The small molecule below binds the protein below.
Small molecule (SMILES): CC(=O)N[C@@H]1[C@@H](O)[C@H](O)[C@@H](CO)O[C@H]1O

Binding-site contacts:
Ligand atom C1 contacts residue ASN491 of chain 1.C at 1.4 Å.
Ligand atom C4 contacts residue ASN491 of chain 1.C at 3.8 Å.
Ligand atom C4 contacts residue ASN492 of chain 1.C at 4.3 Å.
Ligand atom C2 contacts residue ASN491 of chain 1.C at 2.5 Å.
Ligand atom C5 contacts residue ASN491 of chain 1.C at 3.7 Å.
Ligand atom N2 contacts residue ASN491 of chain 1.C at 3.1 Å (h-bond).
Ligand atom C5 contacts residue ASN492 of chain 1.C at 4.2 Å.
Ligand atom O6 contacts residue ASN492 of chain 1.C at 3.8 Å.
Ligand atom O5 contacts residue ASN491 of chain 1.C at 2.4 Å (h-bond).
Ligand atom C6 contacts residue ASN492 of chain 1.C at 3.4 Å.
Ligand atom C7 contacts residue ASN491 of chain 1.C at 4.4 Å.
Ligand atom O5 contacts residue ASN492 of chain 1.C at 4.4 Å.
Ligand atom C3 contacts residue ASN491 of chain 1.C at 3.8 Å.

Sequence of chain 1.C:
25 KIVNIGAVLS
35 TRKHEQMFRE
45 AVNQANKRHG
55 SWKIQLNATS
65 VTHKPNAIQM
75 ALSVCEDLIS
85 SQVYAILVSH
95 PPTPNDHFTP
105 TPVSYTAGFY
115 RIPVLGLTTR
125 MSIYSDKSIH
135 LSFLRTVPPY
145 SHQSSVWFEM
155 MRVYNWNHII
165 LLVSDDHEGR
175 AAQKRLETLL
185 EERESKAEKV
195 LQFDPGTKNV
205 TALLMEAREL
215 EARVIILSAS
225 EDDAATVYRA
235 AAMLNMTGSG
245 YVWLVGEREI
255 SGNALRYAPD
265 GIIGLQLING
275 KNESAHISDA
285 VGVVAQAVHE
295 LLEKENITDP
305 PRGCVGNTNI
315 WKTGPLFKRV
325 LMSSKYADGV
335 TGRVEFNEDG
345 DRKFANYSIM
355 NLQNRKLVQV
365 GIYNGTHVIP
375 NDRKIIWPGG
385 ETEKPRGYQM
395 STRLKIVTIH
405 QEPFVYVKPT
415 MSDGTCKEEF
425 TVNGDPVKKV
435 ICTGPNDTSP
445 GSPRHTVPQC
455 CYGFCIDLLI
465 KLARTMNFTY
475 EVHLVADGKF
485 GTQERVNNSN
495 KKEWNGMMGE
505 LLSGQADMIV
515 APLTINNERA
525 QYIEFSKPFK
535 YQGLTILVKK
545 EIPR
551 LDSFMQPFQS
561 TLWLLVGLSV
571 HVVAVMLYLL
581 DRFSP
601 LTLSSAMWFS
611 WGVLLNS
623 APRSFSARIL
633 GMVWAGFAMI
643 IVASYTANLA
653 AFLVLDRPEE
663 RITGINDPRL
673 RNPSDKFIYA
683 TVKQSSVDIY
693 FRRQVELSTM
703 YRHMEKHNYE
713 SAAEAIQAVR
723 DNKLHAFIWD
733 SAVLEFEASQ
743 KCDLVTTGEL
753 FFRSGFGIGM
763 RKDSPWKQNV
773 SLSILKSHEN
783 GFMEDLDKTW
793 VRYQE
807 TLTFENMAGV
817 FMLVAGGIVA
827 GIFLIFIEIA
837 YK